The small molecule below binds the protein below.
Small molecule (SMILES): CCCCCCCCCCC[P](=O)(O)OC

Sequence of chain 1.B:
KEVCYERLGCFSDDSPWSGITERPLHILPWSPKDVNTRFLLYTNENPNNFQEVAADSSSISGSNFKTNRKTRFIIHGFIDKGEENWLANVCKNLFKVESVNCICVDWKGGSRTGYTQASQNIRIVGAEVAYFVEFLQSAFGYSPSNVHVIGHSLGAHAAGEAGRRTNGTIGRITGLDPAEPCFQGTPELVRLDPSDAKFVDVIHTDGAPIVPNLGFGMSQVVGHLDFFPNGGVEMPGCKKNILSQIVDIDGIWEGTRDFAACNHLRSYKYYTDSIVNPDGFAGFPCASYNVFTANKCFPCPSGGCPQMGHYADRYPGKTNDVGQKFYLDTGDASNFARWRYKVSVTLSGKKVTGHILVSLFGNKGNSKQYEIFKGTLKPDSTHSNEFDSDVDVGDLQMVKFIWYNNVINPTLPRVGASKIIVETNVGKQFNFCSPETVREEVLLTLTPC

Binding-site contacts:
Ligand atom P contacts residue SER153 of chain 1.B at 1.6 Å.
Ligand atom O2P contacts residue PHE78 of chain 1.B at 4.1 Å.
Ligand atom O1P contacts residue SER153 of chain 1.B at 2.6 Å (h-bond).
Ligand atom C3 contacts residue PHE216 of chain 1.B at 3.5 Å (hydrophobic).
Ligand atom C3 contacts residue TYR115 of chain 1.B at 4.0 Å (hydrophobic).
Ligand atom C4 contacts residue TYR115 of chain 1.B at 4.2 Å (hydrophobic).
Ligand atom C5 contacts residue PHE216 of chain 1.B at 4.1 Å (hydrophobic).
Ligand atom O1P contacts residue PHE78 of chain 1.B at 2.9 Å (h-bond).
Ligand atom C1 contacts residue TYR115 of chain 1.B at 4.0 Å (hydrophobic).
Ligand atom C11 contacts residue PHE216 of chain 1.B at 4.1 Å (hydrophobic).
Ligand atom C2 contacts residue PHE216 of chain 1.B at 3.5 Å (hydrophobic).
Ligand atom P contacts residue PHE78 of chain 1.B at 4.2 Å.
Ligand atom O1P contacts residue LEU154 of chain 1.B at 3.1 Å (h-bond).
Ligand atom C11 contacts residue BOG1 of chain 1.F at 3.3 Å.
Ligand atom C4 contacts residue PHE216 of chain 1.B at 3.6 Å (hydrophobic).
Ligand atom C2 contacts residue ALA179 of chain 1.B at 3.4 Å (hydrophobic).
Ligand atom C5 contacts residue ILE210 of chain 1.B at 4.3 Å (hydrophobic).
Ligand atom CM contacts residue HIS264 of chain 1.B at 3.3 Å.
Ligand atom C2 contacts residue SER153 of chain 1.B at 2.9 Å.
Ligand atom CM contacts residue PHE78 of chain 1.B at 3.8 Å (hydrophobic).
Ligand atom C5 contacts residue TYR115 of chain 1.B at 4.0 Å (hydrophobic).
Ligand atom C6 contacts residue PHE216 of chain 1.B at 3.9 Å (hydrophobic).
Ligand atom CM contacts residue GLY77 of chain 1.B at 4.2 Å.
Ligand atom P contacts residue LEU154 of chain 1.B at 3.8 Å.
Ligand atom P contacts residue ALA179 of chain 1.B at 4.4 Å.
Ligand atom C3 contacts residue PRO181 of chain 1.B at 3.8 Å (hydrophobic).
Ligand atom C1 contacts residue PHE78 of chain 1.B at 4.3 Å (hydrophobic).
Ligand atom C11 contacts residue LEU214 of chain 1.B at 4.1 Å (hydrophobic).
Ligand atom O1P contacts residue GLY77 of chain 1.B at 3.4 Å.
Ligand atom O2P contacts residue SER153 of chain 1.B at 2.8 Å (h-bond).
Ligand atom P contacts residue HIS264 of chain 1.B at 3.5 Å.
Ligand atom C1 contacts residue SER153 of chain 1.B at 2.6 Å.
Ligand atom C1 contacts residue ALA179 of chain 1.B at 3.9 Å (hydrophobic).
Ligand atom C7 contacts residue PHE78 of chain 1.B at 4.3 Å (hydrophobic).
Ligand atom C7 contacts residue TYR115 of chain 1.B at 4.2 Å (hydrophobic).
Ligand atom C3 contacts residue ALA179 of chain 1.B at 4.0 Å (hydrophobic).
Ligand atom CM contacts residue SER153 of chain 1.B at 3.6 Å.
Ligand atom CM contacts residue HIS152 of chain 1.B at 3.9 Å.
Ligand atom C5 contacts residue PRO181 of chain 1.B at 4.1 Å (hydrophobic).
Ligand atom O2P contacts residue HIS264 of chain 1.B at 3.1 Å (h-bond).